This protein binds this small molecule.
Small molecule (SMILES): CC(=O)N[C@@H]1[C@@H](O)[C@H](O)[C@@H](CO)O[C@H]1O

Sequence of chain 1.A:
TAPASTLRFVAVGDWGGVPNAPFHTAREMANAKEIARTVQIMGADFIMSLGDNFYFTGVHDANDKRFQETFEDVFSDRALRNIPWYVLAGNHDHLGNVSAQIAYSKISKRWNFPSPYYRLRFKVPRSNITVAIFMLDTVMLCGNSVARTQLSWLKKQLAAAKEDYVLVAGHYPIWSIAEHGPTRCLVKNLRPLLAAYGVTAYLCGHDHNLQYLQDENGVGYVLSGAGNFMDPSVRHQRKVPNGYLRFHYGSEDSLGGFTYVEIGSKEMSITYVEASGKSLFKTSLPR

Binding-site contacts:
Ligand atom C6 contacts residue ALA103 of chain 1.A at 4.0 Å (hydrophobic).
Ligand atom C1 contacts residue ALA62 of chain 1.A at 3.7 Å (hydrophobic).
Ligand atom C6 contacts residue SER99 of chain 1.A at 4.0 Å.
Ligand atom O6 contacts residue ALA103 of chain 1.A at 4.0 Å.
Ligand atom C3 contacts residue ALA62 of chain 1.A at 4.1 Å (hydrophobic).
Ligand atom O6 contacts residue ALA62 of chain 1.A at 2.6 Å.
Ligand atom N2 contacts residue ASN97 of chain 1.A at 3.1 Å (h-bond).
Ligand atom C1 contacts residue ASN97 of chain 1.A at 1.5 Å.
Ligand atom C3 contacts residue ASN97 of chain 1.A at 3.9 Å.
Ligand atom C1 contacts residue ALA100 of chain 1.A at 4.3 Å (hydrophobic).
Ligand atom O5 contacts residue ALA62 of chain 1.A at 2.6 Å.
Ligand atom O4 contacts residue ALA62 of chain 1.A at 4.2 Å.
Ligand atom C5 contacts residue ASN97 of chain 1.A at 3.7 Å.
Ligand atom C5 contacts residue SER99 of chain 1.A at 4.4 Å.
Ligand atom C1 contacts residue SER99 of chain 1.A at 4.3 Å.
Ligand atom C5 contacts residue ALA62 of chain 1.A at 3.1 Å (hydrophobic).
Ligand atom C6 contacts residue ALA62 of chain 1.A at 3.0 Å (hydrophobic).
Ligand atom O7 contacts residue HIS60 of chain 1.A at 4.2 Å.
Ligand atom C4 contacts residue ALA62 of chain 1.A at 3.2 Å (hydrophobic).
Ligand atom O5 contacts residue SER99 of chain 1.A at 4.0 Å.
Ligand atom O5 contacts residue ALA100 of chain 1.A at 3.7 Å.
Ligand atom C2 contacts residue ALA62 of chain 1.A at 4.0 Å (hydrophobic).
Ligand atom C7 contacts residue ASN97 of chain 1.A at 3.6 Å.
Ligand atom O7 contacts residue ASN97 of chain 1.A at 3.5 Å (h-bond).
Ligand atom C4 contacts residue ASN97 of chain 1.A at 4.2 Å.
Ligand atom O6 contacts residue ASN63 of chain 1.A at 3.7 Å.
Ligand atom C2 contacts residue ASN97 of chain 1.A at 2.5 Å.
Ligand atom O5 contacts residue ASN97 of chain 1.A at 2.4 Å (h-bond).